This protein binds this small molecule.
Small molecule (SMILES): Cc1cccc(CNC[C@@H](O)[C@H](Cc2ccccc2)NC(=O)C2=Cc3ccccc3Oc3ccccc32)c1

Sequence of chain 1.C:
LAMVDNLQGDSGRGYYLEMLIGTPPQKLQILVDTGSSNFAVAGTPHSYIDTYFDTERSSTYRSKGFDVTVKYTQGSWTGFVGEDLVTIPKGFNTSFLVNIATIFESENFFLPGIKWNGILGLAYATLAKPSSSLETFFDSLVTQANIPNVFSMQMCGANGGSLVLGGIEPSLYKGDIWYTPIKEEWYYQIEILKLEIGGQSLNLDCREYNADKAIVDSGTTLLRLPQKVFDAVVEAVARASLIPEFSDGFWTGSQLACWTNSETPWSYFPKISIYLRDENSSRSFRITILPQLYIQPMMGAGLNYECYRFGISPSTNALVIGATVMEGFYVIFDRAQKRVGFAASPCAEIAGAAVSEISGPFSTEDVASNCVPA

Binding-site contacts:
Ligand atom C69 contacts residue THR230 of chain 1.C at 3.5 Å.
Ligand atom C48 contacts residue THR73 of chain 1.C at 3.7 Å.
Ligand atom C5 contacts residue ASP33 of chain 1.C at 3.5 Å.
Ligand atom C21 contacts residue TYR72 of chain 1.C at 3.7 Å (hydrophobic).
Ligand atom O7 contacts residue ASP33 of chain 1.C at 2.8 Å (salt-bridge).
Ligand atom O7 contacts residue SER36 of chain 1.C at 3.6 Å.
Ligand atom O7 contacts residue TYR72 of chain 1.C at 3.7 Å.
Ligand atom C18 contacts residue GLY35 of chain 1.C at 3.1 Å.
Ligand atom O60 contacts residue THR230 of chain 1.C at 3.1 Å (h-bond).
Ligand atom N12 contacts residue ASP226 of chain 1.C at 2.9 Å (salt-bridge).
Ligand atom C23 contacts residue TYR72 of chain 1.C at 3.7 Å (hydrophobic).
Ligand atom C37 contacts residue LEU31 of chain 1.C at 3.6 Å (hydrophobic).
Ligand atom C23 contacts residue THR73 of chain 1.C at 3.5 Å.
Ligand atom C25 contacts residue THR73 of chain 1.C at 3.3 Å.
Ligand atom C17 contacts residue TYR196 of chain 1.C at 3.6 Å (hydrophobic).
Ligand atom N12 contacts residue GLY35 of chain 1.C at 3.1 Å (h-bond).
Ligand atom C5 contacts residue GLY228 of chain 1.C at 3.7 Å.
Ligand atom C39 contacts residue PHE109 of chain 1.C at 3.5 Å (hydrophobic).
Ligand atom O60 contacts residue THR229 of chain 1.C at 3.6 Å.
Ligand atom C37 contacts residue TRP116 of chain 1.C at 3.6 Å (hydrophobic).
Ligand atom C35 contacts residue LEU31 of chain 1.C at 3.5 Å (hydrophobic).
Ligand atom C14 contacts residue GLY35 of chain 1.C at 3.4 Å.
Ligand atom C17 contacts residue GLY35 of chain 1.C at 3.6 Å.
Ligand atom O46 contacts residue GLN74 of chain 1.C at 3.6 Å.
Ligand atom C18 contacts residue TYR196 of chain 1.C at 3.5 Å (hydrophobic).
Ligand atom C31 contacts residue GLY228 of chain 1.C at 3.3 Å.
Ligand atom C3 contacts residue GLY228 of chain 1.C at 3.4 Å.
Ligand atom O46 contacts residue TYR72 of chain 1.C at 3.6 Å.
Ligand atom N1 contacts residue GLY228 of chain 1.C at 2.8 Å (h-bond).
Ligand atom C31 contacts residue ASP33 of chain 1.C at 3.7 Å.
Ligand atom C9 contacts residue ASP226 of chain 1.C at 3.4 Å.
Ligand atom O46 contacts residue THR73 of chain 1.C at 3.1 Å.
Ligand atom C41 contacts residue PHE109 of chain 1.C at 3.5 Å (hydrophobic).
Ligand atom C43 contacts residue TYR72 of chain 1.C at 3.5 Å (hydrophobic).
Ligand atom O7 contacts residue GLY35 of chain 1.C at 3.1 Å (h-bond).
Ligand atom C56 contacts residue ARG233 of chain 1.C at 3.4 Å.
Ligand atom C58 contacts residue ARG233 of chain 1.C at 3.6 Å.
Ligand atom C14 contacts residue TYR196 of chain 1.C at 3.6 Å (hydrophobic).
Ligand atom C58 contacts residue THR73 of chain 1.C at 3.5 Å.
Ligand atom C21 contacts residue LYS71 of chain 1.C at 3.1 Å.